Binding-site contacts:
Ligand atom CAI contacts residue ALA102 of chain 1.D at 3.5 Å (hydrophobic).
Ligand atom OAC contacts residue ASN176 of chain 1.B at 3.0 Å (h-bond).
Ligand atom NAA contacts residue GLY62 of chain 1.D at 4.2 Å.
Ligand atom OAC contacts residue ILE175 of chain 1.B at 3.3 Å (h-bond).
Ligand atom OAC contacts residue LEU174 of chain 1.B at 3.7 Å.
Ligand atom CAH contacts residue VAL145 of chain 1.D at 4.4 Å (hydrophobic).
Ligand atom CAG contacts residue SER101 of chain 1.D at 4.2 Å.
Ligand atom CAE contacts residue THR61 of chain 1.D at 3.5 Å.
Ligand atom CAK contacts residue GLY173 of chain 1.B at 3.4 Å.
Ligand atom CAK contacts residue LEU174 of chain 1.B at 4.1 Å (hydrophobic).
Ligand atom CAH contacts residue LEU172 of chain 1.B at 3.9 Å (hydrophobic).
Ligand atom CAD contacts residue PO41 of chain 1.X at 3.2 Å.
Ligand atom OAB contacts residue ILE175 of chain 1.B at 3.3 Å.
Ligand atom OAC contacts residue GLY173 of chain 1.B at 3.0 Å.
Ligand atom CAF contacts residue THR61 of chain 1.D at 3.8 Å.
Ligand atom CAE contacts residue PO41 of chain 1.X at 3.4 Å.
Ligand atom CAK contacts residue ILE175 of chain 1.B at 3.5 Å (hydrophobic).
Ligand atom OAB contacts residue GLY173 of chain 1.B at 3.1 Å (h-bond).
Ligand atom OAB contacts residue SER209 of chain 1.B at 4.3 Å.
Ligand atom NAA contacts residue THR61 of chain 1.D at 3.2 Å (h-bond).
Ligand atom CAF contacts residue LEU172 of chain 1.B at 4.3 Å (hydrophobic).
Ligand atom CAH contacts residue GLY141 of chain 1.D at 4.4 Å.
Ligand atom OAB contacts residue LEU172 of chain 1.B at 4.2 Å.
Ligand atom NAA contacts residue VAL100 of chain 1.D at 4.2 Å.
Ligand atom NAA contacts residue PO41 of chain 1.X at 4.0 Å.
Ligand atom CAE contacts residue THR31 of chain 1.D at 4.0 Å.
Ligand atom CAF contacts residue SER101 of chain 1.D at 3.6 Å.
Ligand atom CAE contacts residue SER101 of chain 1.D at 4.4 Å.
Ligand atom CAD contacts residue THR61 of chain 1.D at 4.0 Å.
Ligand atom CAJ contacts residue ILE175 of chain 1.B at 4.2 Å (hydrophobic).
Ligand atom CAK contacts residue ASN176 of chain 1.B at 4.0 Å.
Ligand atom CAJ contacts residue VAL145 of chain 1.D at 3.7 Å (hydrophobic).
Ligand atom OAB contacts residue LEU174 of chain 1.B at 3.8 Å.
Ligand atom CAE contacts residue GLY141 of chain 1.D at 4.3 Å.
Ligand atom CAJ contacts residue ALA102 of chain 1.D at 3.9 Å (hydrophobic).
Ligand atom OAC contacts residue VAL145 of chain 1.D at 4.3 Å.
Ligand atom CAI contacts residue LEU172 of chain 1.B at 3.8 Å (hydrophobic).
Ligand atom CAI contacts residue SER101 of chain 1.D at 4.1 Å.
Ligand atom CAD contacts residue THR31 of chain 1.D at 3.5 Å.
Ligand atom CAG contacts residue GLY141 of chain 1.D at 3.9 Å.

This small molecule binds to this protein.
Small molecule (SMILES): NCCCCCCCC(=O)O

Sequence of chain 1.D:
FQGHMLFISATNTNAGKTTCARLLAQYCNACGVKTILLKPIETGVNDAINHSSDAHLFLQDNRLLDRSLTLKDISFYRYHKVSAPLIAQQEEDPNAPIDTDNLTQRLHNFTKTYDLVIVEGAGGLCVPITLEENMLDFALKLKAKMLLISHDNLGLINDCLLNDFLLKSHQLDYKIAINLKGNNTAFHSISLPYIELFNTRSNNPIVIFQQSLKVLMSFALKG

Sequence of chain 1.B:
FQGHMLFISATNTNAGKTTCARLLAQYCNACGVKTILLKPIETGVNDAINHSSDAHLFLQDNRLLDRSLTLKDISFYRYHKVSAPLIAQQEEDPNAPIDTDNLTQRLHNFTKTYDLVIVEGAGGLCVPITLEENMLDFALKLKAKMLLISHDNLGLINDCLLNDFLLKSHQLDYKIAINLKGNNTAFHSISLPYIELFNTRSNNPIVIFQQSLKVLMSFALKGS